The small molecule below binds the protein below.
Small molecule (SMILES): Cc1ncc(COP(=O)(O)O)c(CN[C@@H]2CONC2=O)c1O

Binding-site contacts:
Ligand atom O2P contacts residue GLY225 of chain 1.B at 3.4 Å.
Ligand atom N1 contacts residue ARG223 of chain 1.B at 3.1 Å (salt-bridge).
Ligand atom C5A contacts residue TYR43 of chain 1.B at 3.6 Å (hydrophobic).
Ligand atom O3 contacts residue ARG137 of chain 1.B at 2.8 Å (salt-bridge).
Ligand atom O1P contacts residue ILE226 of chain 1.B at 3.7 Å.
Ligand atom P contacts residue SER208 of chain 1.B at 3.5 Å.
Ligand atom CA contacts residue MET315 of chain 1.A at 3.7 Å (hydrophobic).
Ligand atom O contacts residue ARG137 of chain 1.B at 3.2 Å (salt-bridge).
Ligand atom OG contacts residue TYR287 of chain 1.A at 3.1 Å (h-bond).
Ligand atom O contacts residue CYS314 of chain 1.A at 3.3 Å.
Ligand atom P contacts residue TYR356 of chain 1.B at 3.6 Å.
Ligand atom C2 contacts residue HIS167 of chain 1.B at 3.4 Å.
Ligand atom C6 contacts residue ARG223 of chain 1.B at 3.6 Å.
Ligand atom O2P contacts residue TYR43 of chain 1.B at 2.5 Å (h-bond).
Ligand atom N1 contacts residue HIS167 of chain 1.B at 3.5 Å (h-bond).
Ligand atom O3 contacts residue HIS167 of chain 1.B at 3.6 Å (h-bond).
Ligand atom C4A contacts residue LYS39 of chain 1.B at 3.4 Å.
Ligand atom ND contacts residue TYR268 of chain 1.A at 3.1 Å.
Ligand atom C contacts residue MET315 of chain 1.A at 3.3 Å (hydrophobic).
Ligand atom O1P contacts residue SER208 of chain 1.B at 2.4 Å (h-bond).
Ligand atom O2P contacts residue ILE226 of chain 1.B at 2.9 Å (h-bond).
Ligand atom ND contacts residue MET315 of chain 1.A at 3.3 Å (h-bond).
Ligand atom O2P contacts residue TYR356 of chain 1.B at 3.3 Å.
Ligand atom N contacts residue LYS39 of chain 1.B at 3.1 Å (salt-bridge).
Ligand atom O contacts residue MET315 of chain 1.A at 3.1 Å (h-bond).
Ligand atom C contacts residue TYR268 of chain 1.A at 3.4 Å (hydrophobic).
Ligand atom CB contacts residue TYR356 of chain 1.B at 3.6 Å (hydrophobic).
Ligand atom CA contacts residue TYR268 of chain 1.A at 3.7 Å (hydrophobic).
Ligand atom C5 contacts residue HIS167 of chain 1.B at 3.6 Å.
Ligand atom O contacts residue TYR268 of chain 1.A at 3.5 Å (h-bond).
Ligand atom O3P contacts residue TYR356 of chain 1.B at 2.5 Å (h-bond).
Ligand atom O1P contacts residue GLY225 of chain 1.B at 3.1 Å (h-bond).
Ligand atom CA contacts residue LYS39 of chain 1.B at 3.2 Å.
Ligand atom C3 contacts residue HIS167 of chain 1.B at 3.4 Å.
Ligand atom C6 contacts residue HIS167 of chain 1.B at 3.6 Å.
Ligand atom C2A contacts residue ARG137 of chain 1.B at 3.6 Å.
Ligand atom C4 contacts residue HIS167 of chain 1.B at 3.5 Å.
Ligand atom C4 contacts residue LYS39 of chain 1.B at 3.7 Å.
Ligand atom N contacts residue TYR268 of chain 1.A at 3.2 Å (h-bond).
Ligand atom ND contacts residue TYR287 of chain 1.A at 3.5 Å (h-bond).

Sequence of chain 1.B:
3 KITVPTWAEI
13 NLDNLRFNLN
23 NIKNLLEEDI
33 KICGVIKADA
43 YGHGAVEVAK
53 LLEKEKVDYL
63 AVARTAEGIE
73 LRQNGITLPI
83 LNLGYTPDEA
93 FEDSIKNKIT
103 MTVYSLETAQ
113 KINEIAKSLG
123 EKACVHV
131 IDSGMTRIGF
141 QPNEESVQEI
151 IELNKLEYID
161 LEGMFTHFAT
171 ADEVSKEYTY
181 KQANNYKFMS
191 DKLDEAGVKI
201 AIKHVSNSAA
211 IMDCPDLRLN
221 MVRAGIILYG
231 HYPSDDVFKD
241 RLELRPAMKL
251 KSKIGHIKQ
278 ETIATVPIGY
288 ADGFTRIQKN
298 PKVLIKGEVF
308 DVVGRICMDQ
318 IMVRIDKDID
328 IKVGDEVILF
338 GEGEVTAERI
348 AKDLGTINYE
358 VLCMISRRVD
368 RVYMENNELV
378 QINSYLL

Sequence of chain 1.A:
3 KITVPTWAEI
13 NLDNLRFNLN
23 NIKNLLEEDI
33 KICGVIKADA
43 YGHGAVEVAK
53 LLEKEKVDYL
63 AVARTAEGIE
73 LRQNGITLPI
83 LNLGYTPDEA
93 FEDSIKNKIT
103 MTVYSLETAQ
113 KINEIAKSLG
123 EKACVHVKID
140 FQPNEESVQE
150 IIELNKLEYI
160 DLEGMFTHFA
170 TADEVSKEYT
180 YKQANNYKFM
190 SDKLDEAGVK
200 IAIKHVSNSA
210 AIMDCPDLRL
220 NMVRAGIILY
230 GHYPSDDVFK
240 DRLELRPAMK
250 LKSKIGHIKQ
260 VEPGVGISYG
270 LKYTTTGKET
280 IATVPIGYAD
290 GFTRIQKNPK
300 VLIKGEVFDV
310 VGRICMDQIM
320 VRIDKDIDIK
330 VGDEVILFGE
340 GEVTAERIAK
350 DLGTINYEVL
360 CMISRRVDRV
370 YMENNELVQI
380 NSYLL